Sequence of chain 1.B:
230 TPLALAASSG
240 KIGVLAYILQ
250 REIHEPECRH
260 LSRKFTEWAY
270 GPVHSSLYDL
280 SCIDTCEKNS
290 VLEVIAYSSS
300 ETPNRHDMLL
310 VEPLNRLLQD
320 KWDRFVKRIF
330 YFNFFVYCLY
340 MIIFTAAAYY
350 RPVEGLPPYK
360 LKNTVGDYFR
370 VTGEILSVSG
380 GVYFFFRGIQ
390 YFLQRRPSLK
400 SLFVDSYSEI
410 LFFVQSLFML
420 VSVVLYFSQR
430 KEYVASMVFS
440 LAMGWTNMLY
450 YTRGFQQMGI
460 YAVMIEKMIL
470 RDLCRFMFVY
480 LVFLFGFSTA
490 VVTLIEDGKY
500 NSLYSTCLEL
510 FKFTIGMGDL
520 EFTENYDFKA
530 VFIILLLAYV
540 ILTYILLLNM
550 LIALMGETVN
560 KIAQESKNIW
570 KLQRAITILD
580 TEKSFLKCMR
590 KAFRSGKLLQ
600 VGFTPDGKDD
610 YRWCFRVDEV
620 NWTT

This protein binds this small molecule.
Small molecule (SMILES): C=C(C)[C@]12C[C@@H](C)[C@@]34O[C@](Cc5ccccc5)(O[C@@H]1[C@@H]3C=C(COC(=O)Cc1ccc(O)c(OC)c1)C[C@]1(O)C(=O)C(C)=C[C@@H]41)O2

Binding-site contacts:
Ligand atom OAD contacts residue MET442 of chain 1.A at 3.5 Å.
Ligand atom OAI contacts residue SER407 of chain 1.A at 2.6 Å (h-bond).
Ligand atom CAP contacts residue LEU410 of chain 1.A at 3.7 Å (hydrophobic).
Ligand atom CBB contacts residue ILE409 of chain 1.A at 3.6 Å (hydrophobic).
Ligand atom OAH contacts residue SER407 of chain 1.A at 2.9 Å (h-bond).
Ligand atom CBP contacts residue LEU448 of chain 1.A at 2.9 Å (hydrophobic).
Ligand atom CBJ contacts residue LEU541 of chain 1.B at 3.2 Å (hydrophobic).
Ligand atom CBI contacts residue ILE540 of chain 1.B at 3.6 Å (hydrophobic).
Ligand atom CAN contacts residue MET442 of chain 1.A at 3.6 Å (hydrophobic).
Ligand atom OAE contacts residue THR445 of chain 1.A at 2.8 Å (h-bond).
Ligand atom OAG contacts residue THR445 of chain 1.A at 3.4 Å (h-bond).
Ligand atom CBB contacts residue LEU410 of chain 1.A at 2.9 Å (hydrophobic).
Ligand atom OAE contacts residue MET442 of chain 1.A at 3.3 Å.
Ligand atom CBT contacts residue TYR449 of chain 1.A at 3.0 Å (hydrophobic).
Ligand atom CBO contacts residue THR445 of chain 1.A at 3.7 Å.
Ligand atom CBR contacts residue ALA461 of chain 1.A at 3.4 Å (hydrophobic).
Ligand atom CAV contacts residue LEU410 of chain 1.A at 3.4 Å (hydrophobic).
Ligand atom CBM contacts residue LEU448 of chain 1.A at 3.3 Å (hydrophobic).
Ligand atom CBS contacts residue SER407 of chain 1.A at 3.6 Å.
Ligand atom CBP contacts residue ILE464 of chain 1.A at 3.0 Å (hydrophobic).
Ligand atom CBN contacts residue LEU448 of chain 1.A at 3.0 Å (hydrophobic).
Ligand atom CAL contacts residue LEU410 of chain 1.A at 3.7 Å (hydrophobic).
Ligand atom CBQ contacts residue LEU410 of chain 1.A at 3.7 Å (hydrophobic).
Ligand atom OAD contacts residue THR445 of chain 1.A at 3.6 Å.
Ligand atom CBR contacts residue ARG452 of chain 1.A at 3.7 Å.
Ligand atom CBC contacts residue ILE468 of chain 1.A at 3.7 Å (hydrophobic).
Ligand atom OAH contacts residue LEU410 of chain 1.A at 3.5 Å.
Ligand atom CBL contacts residue ILE540 of chain 1.B at 3.1 Å (hydrophobic).
Ligand atom OAI contacts residue ARG452 of chain 1.A at 3.3 Å (salt-bridge).
Ligand atom CAT contacts residue MET442 of chain 1.A at 3.6 Å (hydrophobic).
Ligand atom OAH contacts residue ASN446 of chain 1.A at 3.5 Å (h-bond).
Ligand atom OAF contacts residue TYR406 of chain 1.A at 3.5 Å (h-bond).
Ligand atom CBO contacts residue LEU410 of chain 1.A at 3.5 Å (hydrophobic).
Ligand atom OAE contacts residue ALA441 of chain 1.A at 3.4 Å (h-bond).
Ligand atom CBF contacts residue PHE486 of chain 1.B at 3.3 Å (hydrophobic).
Ligand atom CBR contacts residue LEU448 of chain 1.A at 3.5 Å (hydrophobic).
Ligand atom CBT contacts residue SER407 of chain 1.A at 2.6 Å.
Ligand atom CAU contacts residue LEU541 of chain 1.B at 3.6 Å (hydrophobic).
Ligand atom CBL contacts residue LEU541 of chain 1.B at 3.4 Å (hydrophobic).
Ligand atom OAF contacts residue ILE468 of chain 1.A at 3.6 Å.

Sequence of chain 1.A:
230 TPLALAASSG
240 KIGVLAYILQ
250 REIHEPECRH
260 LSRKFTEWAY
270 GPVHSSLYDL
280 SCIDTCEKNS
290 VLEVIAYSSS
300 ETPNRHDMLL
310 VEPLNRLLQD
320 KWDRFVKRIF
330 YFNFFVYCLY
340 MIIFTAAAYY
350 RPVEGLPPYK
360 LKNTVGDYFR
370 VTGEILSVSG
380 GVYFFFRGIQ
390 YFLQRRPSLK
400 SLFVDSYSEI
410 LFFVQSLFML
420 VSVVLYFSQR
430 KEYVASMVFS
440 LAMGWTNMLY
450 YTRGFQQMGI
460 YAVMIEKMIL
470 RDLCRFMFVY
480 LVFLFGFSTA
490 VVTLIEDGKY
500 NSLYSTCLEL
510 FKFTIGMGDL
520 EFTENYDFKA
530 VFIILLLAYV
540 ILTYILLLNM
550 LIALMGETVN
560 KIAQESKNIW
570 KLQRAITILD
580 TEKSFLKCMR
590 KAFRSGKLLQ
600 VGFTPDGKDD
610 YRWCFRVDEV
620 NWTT